Binding-site contacts:
Ligand atom O contacts residue GLY477 of chain 1.A at 3.2 Å (h-bond).
Ligand atom C contacts residue THR476 of chain 1.A at 4.3 Å.
Ligand atom OXT contacts residue THR476 of chain 1.A at 3.9 Å.
Ligand atom OXT contacts residue LYS321 of chain 1.A at 4.2 Å.
Ligand atom N contacts residue GLU137 of chain 1.A at 4.3 Å.
Ligand atom C contacts residue PHE485 of chain 1.A at 4.2 Å (hydrophobic).
Ligand atom OXT contacts residue GLY477 of chain 1.A at 3.0 Å (h-bond).
Ligand atom CB contacts residue CYS322 of chain 1.A at 3.5 Å (hydrophobic).
Ligand atom CA contacts residue SER323 of chain 1.A at 4.4 Å.
Ligand atom O contacts residue PHE485 of chain 1.A at 3.5 Å.
Ligand atom CA contacts residue PHE485 of chain 1.A at 4.1 Å (hydrophobic).
Ligand atom N contacts residue PHE485 of chain 1.A at 3.6 Å.
Ligand atom CA contacts residue PHE185 of chain 1.A at 4.5 Å (hydrophobic).
Ligand atom O contacts residue SER323 of chain 1.A at 3.7 Å.
Ligand atom OG contacts residue LYS321 of chain 1.A at 4.0 Å.
Ligand atom CB contacts residue PHE185 of chain 1.A at 3.9 Å (hydrophobic).
Ligand atom OXT contacts residue PHE185 of chain 1.A at 4.2 Å.
Ligand atom OXT contacts residue ALA478 of chain 1.A at 4.3 Å.
Ligand atom C contacts residue GLY477 of chain 1.A at 3.4 Å.
Ligand atom OG contacts residue SER323 of chain 1.A at 3.2 Å (h-bond).
Ligand atom CB contacts residue SER323 of chain 1.A at 4.2 Å.
Ligand atom O contacts residue ALA478 of chain 1.A at 3.0 Å (h-bond).
Ligand atom N contacts residue ALA478 of chain 1.A at 4.1 Å.
Ligand atom OG contacts residue CYS322 of chain 1.A at 3.4 Å (h-bond).
Ligand atom OXT contacts residue SER323 of chain 1.A at 2.8 Å (h-bond).
Ligand atom C contacts residue SER323 of chain 1.A at 3.4 Å.
Ligand atom OG contacts residue PHE185 of chain 1.A at 3.3 Å.
Ligand atom C contacts residue ALA478 of chain 1.A at 3.8 Å (hydrophobic).
Ligand atom CB contacts residue PHE485 of chain 1.A at 3.9 Å (hydrophobic).
Ligand atom O contacts residue THR476 of chain 1.A at 3.9 Å.

A small-molecule ligand and the protein it binds are described below.
Small molecule (SMILES): N[C@@H](CO)C(=O)O

Sequence of chain 1.A:
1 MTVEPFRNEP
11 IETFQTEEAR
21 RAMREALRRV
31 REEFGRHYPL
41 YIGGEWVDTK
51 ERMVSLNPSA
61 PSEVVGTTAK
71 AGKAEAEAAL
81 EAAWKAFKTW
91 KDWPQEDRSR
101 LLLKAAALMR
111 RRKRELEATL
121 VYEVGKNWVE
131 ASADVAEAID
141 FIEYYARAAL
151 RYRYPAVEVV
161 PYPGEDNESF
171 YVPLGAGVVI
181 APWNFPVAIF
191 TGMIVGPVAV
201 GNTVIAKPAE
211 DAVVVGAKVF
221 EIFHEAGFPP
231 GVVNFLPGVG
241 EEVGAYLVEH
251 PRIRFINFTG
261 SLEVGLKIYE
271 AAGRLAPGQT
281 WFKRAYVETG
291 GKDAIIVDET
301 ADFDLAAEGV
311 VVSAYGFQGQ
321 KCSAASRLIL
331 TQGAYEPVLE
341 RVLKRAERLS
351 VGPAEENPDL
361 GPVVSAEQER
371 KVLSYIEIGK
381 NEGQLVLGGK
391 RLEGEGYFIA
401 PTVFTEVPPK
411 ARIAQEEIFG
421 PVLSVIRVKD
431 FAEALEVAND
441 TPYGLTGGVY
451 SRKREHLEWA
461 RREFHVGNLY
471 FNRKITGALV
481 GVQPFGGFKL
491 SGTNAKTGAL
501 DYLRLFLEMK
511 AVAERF